Binding-site contacts:
Ligand atom N contacts residue TRP40 of chain 2.D at 2.9 Å (h-bond).
Ligand atom CB contacts residue TRP40 of chain 2.D at 3.1 Å (hydrophobic).
Ligand atom O contacts residue ASP71 of chain 2.D at 2.4 Å (salt-bridge).
Ligand atom C contacts residue PRO23 of chain 2.D at 3.1 Å (hydrophobic).
Ligand atom O contacts residue ASN41 of chain 2.D at 2.6 Å (h-bond).
Ligand atom CE1 contacts residue GLN43 of chain 2.D at 3.2 Å.
Ligand atom CD2 contacts residue THR11 of chain 2.D at 3.1 Å.
Ligand atom N contacts residue PRO206 of chain 2.D at 3.3 Å.
Ligand atom CA contacts residue MET42 of chain 2.D at 3.0 Å (hydrophobic).
Ligand atom OG contacts residue LYS39 of chain 2.D at 2.9 Å.
Ligand atom CA contacts residue ASN41 of chain 2.D at 3.0 Å.
Ligand atom N contacts residue ASN41 of chain 2.D at 3.2 Å.
Ligand atom N contacts residue PRO23 of chain 2.D at 3.2 Å.
Ligand atom CH2 contacts residue GLN43 of chain 2.D at 3.0 Å.
Ligand atom N contacts residue ASN41 of chain 2.D at 2.4 Å (h-bond).
Ligand atom CG contacts residue HIS205 of chain 2.D at 2.9 Å.
Ligand atom CB contacts residue THR11 of chain 2.D at 3.0 Å.
Ligand atom C contacts residue ASN41 of chain 2.D at 2.5 Å.
Ligand atom CD contacts residue SER204 of chain 2.D at 2.3 Å.
Ligand atom CE2 contacts residue MET42 of chain 2.D at 2.7 Å (hydrophobic).
Ligand atom CB contacts residue PRO206 of chain 2.D at 2.7 Å (hydrophobic).
Ligand atom O contacts residue ASN41 of chain 2.D at 2.9 Å (h-bond).
Ligand atom CZ contacts residue MET42 of chain 2.D at 2.5 Å (hydrophobic).
Ligand atom CE2 contacts residue LYS39 of chain 2.D at 2.8 Å.
Ligand atom O contacts residue ASN44 of chain 2.D at 3.0 Å (h-bond).
Ligand atom CB contacts residue ASN41 of chain 2.D at 3.0 Å.
Ligand atom CG contacts residue THR11 of chain 2.D at 3.0 Å.
Ligand atom O contacts residue MET42 of chain 2.D at 2.8 Å.
Ligand atom C contacts residue ASN41 of chain 2.D at 2.9 Å.
Ligand atom C contacts residue ASP71 of chain 2.D at 3.0 Å.
Ligand atom CD2 contacts residue LYS39 of chain 2.D at 2.8 Å.
Ligand atom CG contacts residue SER204 of chain 2.D at 2.6 Å.
Ligand atom CA contacts residue ASN41 of chain 2.D at 3.2 Å.
Ligand atom OH contacts residue MET42 of chain 2.D at 2.5 Å (h-bond).
Ligand atom CB contacts residue ASN44 of chain 2.D at 2.6 Å.
Ligand atom CG2 contacts residue ASP71 of chain 2.D at 2.6 Å.
Ligand atom O contacts residue ASN44 of chain 2.D at 2.7 Å (h-bond).
Ligand atom CE2 contacts residue PRO13 of chain 2.D at 3.0 Å (hydrophobic).
Ligand atom OG1 contacts residue ASP71 of chain 2.D at 3.0 Å (salt-bridge).
Ligand atom CD1 contacts residue ASN44 of chain 2.D at 3.0 Å.

The protein below binds the small molecule below.
Small molecule (SMILES): CC(C)C[C@H](NC(=O)[C@H](Cc1ccc(O)cc1)NC(=O)[C@H](CO)NC(=O)CNC(=O)[C@H](Cc1ccc(O)cc1)NC(=O)[C@@H]1CCCN1C(=O)[C@H](Cc1ccc(O)cc1)NC(=O)[C@H](CC1=CN=C2CC=CC=C12)NC(=O)[C@@H](NC(=O)[C@@H](N)CCCN=C(N)N)C(C)C)C(=O)N[C@H](C(=O)N[C@@H](C)C(=O)N[C@@H](CO)C(=O)NCC(=O)N[C@@H](CO)C(=O)O)[C@@H](C)O

Sequence of chain 2.D:
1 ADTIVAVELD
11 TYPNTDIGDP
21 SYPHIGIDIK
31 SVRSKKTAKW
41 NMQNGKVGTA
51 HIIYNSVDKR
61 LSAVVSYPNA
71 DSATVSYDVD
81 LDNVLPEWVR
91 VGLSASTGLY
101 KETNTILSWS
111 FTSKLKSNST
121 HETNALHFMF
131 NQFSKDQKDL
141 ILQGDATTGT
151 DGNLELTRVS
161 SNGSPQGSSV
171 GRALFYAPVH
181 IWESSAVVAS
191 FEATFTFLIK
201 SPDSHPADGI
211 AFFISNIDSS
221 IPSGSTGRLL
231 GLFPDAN